Sequence of chain 1.A:
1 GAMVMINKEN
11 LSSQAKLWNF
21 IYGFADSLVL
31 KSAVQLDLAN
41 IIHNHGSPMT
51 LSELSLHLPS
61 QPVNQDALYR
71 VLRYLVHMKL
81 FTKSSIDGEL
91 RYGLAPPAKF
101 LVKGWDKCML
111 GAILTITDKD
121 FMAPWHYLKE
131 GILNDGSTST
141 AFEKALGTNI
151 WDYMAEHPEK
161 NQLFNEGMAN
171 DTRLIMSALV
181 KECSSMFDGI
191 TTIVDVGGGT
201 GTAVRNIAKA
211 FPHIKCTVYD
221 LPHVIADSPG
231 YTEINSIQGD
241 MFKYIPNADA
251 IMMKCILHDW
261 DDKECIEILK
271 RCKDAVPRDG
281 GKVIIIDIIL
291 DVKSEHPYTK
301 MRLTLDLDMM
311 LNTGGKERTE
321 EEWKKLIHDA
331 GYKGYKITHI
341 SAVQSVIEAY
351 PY

Sequence of chain 2.A:
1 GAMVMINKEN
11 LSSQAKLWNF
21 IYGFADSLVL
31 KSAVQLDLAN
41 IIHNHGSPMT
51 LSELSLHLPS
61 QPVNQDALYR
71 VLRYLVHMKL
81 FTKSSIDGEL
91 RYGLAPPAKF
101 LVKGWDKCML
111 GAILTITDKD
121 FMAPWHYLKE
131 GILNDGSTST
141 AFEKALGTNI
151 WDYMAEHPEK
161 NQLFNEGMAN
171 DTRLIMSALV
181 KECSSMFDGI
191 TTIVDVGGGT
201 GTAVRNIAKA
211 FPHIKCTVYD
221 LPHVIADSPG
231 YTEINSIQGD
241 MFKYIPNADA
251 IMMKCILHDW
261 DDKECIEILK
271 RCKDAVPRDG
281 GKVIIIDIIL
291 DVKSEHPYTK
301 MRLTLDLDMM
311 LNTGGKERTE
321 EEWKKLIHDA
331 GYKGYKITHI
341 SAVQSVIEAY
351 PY

Binding-site contacts:
Ligand atom CAP contacts residue MET168 of chain 1.A at 3.3 Å (hydrophobic).
Ligand atom OAA contacts residue GLY167 of chain 1.A at 3.7 Å.
Ligand atom CAQ contacts residue ASP259 of chain 1.A at 3.5 Å.
Ligand atom CAF contacts residue ASP171 of chain 1.A at 3.4 Å.
Ligand atom CAK contacts residue PHE164 of chain 1.A at 3.8 Å (hydrophobic).
Ligand atom CAE contacts residue TYR22 of chain 2.A at 3.6 Å (hydrophobic).
Ligand atom CAG contacts residue MET168 of chain 1.A at 3.3 Å (hydrophobic).
Ligand atom CAI contacts residue MET168 of chain 1.A at 3.5 Å (hydrophobic).
Ligand atom CAK contacts residue ILE150 of chain 1.A at 3.7 Å (hydrophobic).
Ligand atom CAS contacts residue MET309 of chain 1.A at 3.7 Å (hydrophobic).
Ligand atom OAC contacts residue SAH1 of chain 1.B at 3.4 Å (h-bond).
Ligand atom OAD contacts residue CYS255 of chain 1.A at 3.4 Å.
Ligand atom CAJ contacts residue ASN312 of chain 1.A at 3.6 Å.
Ligand atom NAM contacts residue ASP308 of chain 1.A at 2.7 Å (salt-bridge).
Ligand atom OAC contacts residue ASP259 of chain 1.A at 2.6 Å (salt-bridge).
Ligand atom CAG contacts residue ILE116 of chain 1.A at 3.5 Å (hydrophobic).
Ligand atom CAJ contacts residue ASP308 of chain 1.A at 3.5 Å.
Ligand atom CAL contacts residue ASP308 of chain 1.A at 3.4 Å.
Ligand atom OAC contacts residue CYS255 of chain 1.A at 3.2 Å (h-bond).
Ligand atom OAA contacts residue TRP18 of chain 2.A at 3.5 Å.
Ligand atom CAH contacts residue MET309 of chain 1.A at 3.6 Å (hydrophobic).
Ligand atom OAD contacts residue HIS258 of chain 1.A at 3.1 Å (h-bond).
Ligand atom CAQ contacts residue HIS258 of chain 1.A at 3.6 Å.
Ligand atom CAO contacts residue ASP171 of chain 1.A at 3.4 Å.
Ligand atom CAS contacts residue PHE164 of chain 1.A at 3.6 Å (hydrophobic).
Ligand atom CAU contacts residue ASP308 of chain 1.A at 3.6 Å.
Ligand atom CAN contacts residue TYR22 of chain 2.A at 3.6 Å (hydrophobic).
Ligand atom NAM contacts residue ASN312 of chain 1.A at 3.7 Å.
Ligand atom CAR contacts residue MET168 of chain 1.A at 3.6 Å (hydrophobic).
Ligand atom OAB contacts residue GLY167 of chain 1.A at 3.0 Å (h-bond).
Ligand atom OAB contacts residue MET168 of chain 1.A at 3.5 Å.
Ligand atom CAL contacts residue TYR22 of chain 2.A at 3.2 Å (hydrophobic).
Ligand atom OAC contacts residue HIS258 of chain 1.A at 3.0 Å (h-bond).
Ligand atom CAH contacts residue ASP259 of chain 1.A at 3.6 Å.
Ligand atom CAR contacts residue HIS258 of chain 1.A at 3.6 Å.
Ligand atom OAA contacts residue ASP171 of chain 1.A at 2.7 Å (salt-bridge).
Ligand atom OAD contacts residue MET168 of chain 1.A at 3.5 Å (h-bond).
Ligand atom CAK contacts residue ASP308 of chain 1.A at 3.8 Å.
Ligand atom OAB contacts residue ALA112 of chain 1.A at 3.6 Å.
Ligand atom OAA contacts residue ALA112 of chain 1.A at 3.4 Å.

The small molecule below binds the protein below.
Small molecule (SMILES): Oc1ccc(C[C@@H]2NCCc3cc(O)c(O)cc32)cc1O